Sequence of chain 2.B:
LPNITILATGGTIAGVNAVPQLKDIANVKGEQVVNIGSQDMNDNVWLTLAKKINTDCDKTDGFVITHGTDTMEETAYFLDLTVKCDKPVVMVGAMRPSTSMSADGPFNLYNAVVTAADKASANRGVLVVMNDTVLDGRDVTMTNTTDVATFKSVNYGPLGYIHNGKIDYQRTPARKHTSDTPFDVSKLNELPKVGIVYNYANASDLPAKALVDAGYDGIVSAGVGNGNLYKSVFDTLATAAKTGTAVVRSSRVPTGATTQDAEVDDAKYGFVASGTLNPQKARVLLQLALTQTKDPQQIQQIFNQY

Binding-site contacts:
Ligand atom CA contacts residue GLN66 of chain 2.B at 4.2 Å.
Ligand atom CB contacts residue THR96 of chain 2.B at 3.3 Å.
Ligand atom C contacts residue SER65 of chain 2.B at 3.5 Å.
Ligand atom CA contacts residue ASP97 of chain 2.B at 3.9 Å.
Ligand atom CB contacts residue GLU290 of chain 2.A at 3.6 Å.
Ligand atom OD2 contacts residue THR96 of chain 2.B at 3.0 Å (h-bond).
Ligand atom OD1 contacts residue THR96 of chain 2.B at 3.1 Å (h-bond).
Ligand atom OD2 contacts residue GLY18 of chain 2.B at 4.1 Å.
Ligand atom C contacts residue GLY95 of chain 2.B at 3.5 Å.
Ligand atom CB contacts residue ASP97 of chain 2.B at 3.4 Å.
Ligand atom O contacts residue GLN66 of chain 2.B at 3.7 Å.
Ligand atom OD2 contacts residue THR19 of chain 2.B at 3.1 Å (h-bond).
Ligand atom OD1 contacts residue ALA121 of chain 2.B at 2.9 Å (h-bond).
Ligand atom OXT contacts residue ASP97 of chain 2.B at 3.1 Å (salt-bridge).
Ligand atom O contacts residue GLY18 of chain 2.B at 3.4 Å.
Ligand atom O contacts residue SER65 of chain 2.B at 2.8 Å (h-bond).
Ligand atom OD2 contacts residue GLY95 of chain 2.B at 3.4 Å.
Ligand atom N contacts residue GLN66 of chain 2.B at 3.3 Å (h-bond).
Ligand atom OXT contacts residue THR96 of chain 2.B at 3.2 Å (h-bond).
Ligand atom OD1 contacts residue THR19 of chain 2.B at 2.8 Å (h-bond).
Ligand atom OD1 contacts residue MET122 of chain 2.B at 4.3 Å.
Ligand atom CG contacts residue THR19 of chain 2.B at 2.7 Å.
Ligand atom C contacts residue THR96 of chain 2.B at 4.0 Å.
Ligand atom C contacts residue GLY18 of chain 2.B at 4.2 Å.
Ligand atom OXT contacts residue SER65 of chain 2.B at 2.8 Å (h-bond).
Ligand atom CG contacts residue ALA121 of chain 2.B at 3.8 Å (hydrophobic).
Ligand atom N contacts residue ASP97 of chain 2.B at 2.8 Å (salt-bridge).
Ligand atom CA contacts residue THR19 of chain 2.B at 3.5 Å.
Ligand atom C contacts residue ASP97 of chain 2.B at 4.1 Å.
Ligand atom CA contacts residue GLU290 of chain 2.A at 3.3 Å.
Ligand atom N contacts residue ASN255 of chain 2.A at 3.6 Å (h-bond).
Ligand atom OXT contacts residue GLY95 of chain 2.B at 3.1 Å.
Ligand atom O contacts residue THR19 of chain 2.B at 4.1 Å.
Ligand atom C contacts residue GLN66 of chain 2.B at 3.9 Å.
Ligand atom CB contacts residue THR19 of chain 2.B at 3.3 Å.
Ligand atom N contacts residue GLU290 of chain 2.A at 2.6 Å (salt-bridge).
Ligand atom O contacts residue GLY64 of chain 2.B at 3.2 Å.
Ligand atom CG contacts residue THR96 of chain 2.B at 3.0 Å.
Ligand atom O contacts residue GLY95 of chain 2.B at 3.5 Å.
Ligand atom OD2 contacts residue ALA121 of chain 2.B at 3.8 Å.

This small molecule binds to this protein.
Small molecule (SMILES): N[C@@H](CC(=O)O)C(=O)O

Sequence of chain 2.A:
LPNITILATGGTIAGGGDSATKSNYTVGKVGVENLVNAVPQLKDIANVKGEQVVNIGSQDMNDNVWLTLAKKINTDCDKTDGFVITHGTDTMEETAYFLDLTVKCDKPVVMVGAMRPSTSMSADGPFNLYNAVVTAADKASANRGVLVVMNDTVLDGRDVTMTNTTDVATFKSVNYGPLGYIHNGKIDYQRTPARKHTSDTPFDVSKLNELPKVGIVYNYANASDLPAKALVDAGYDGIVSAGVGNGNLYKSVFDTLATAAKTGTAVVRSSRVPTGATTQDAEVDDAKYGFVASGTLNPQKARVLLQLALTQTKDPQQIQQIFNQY